Binding-site contacts:
Ligand atom O3 contacts residue MG1 of chain 1.MA at 4.2 Å.
Ligand atom O1 contacts residue ASP212 of chain 1.G at 2.7 Å (salt-bridge).
Ligand atom O1 contacts residue MG1 of chain 1.MA at 2.3 Å.
Ligand atom C1 contacts residue THR244 of chain 1.G at 3.7 Å.
Ligand atom O3 contacts residue ARG210 of chain 1.G at 3.5 Å (salt-bridge).
Ligand atom O4 contacts residue THR244 of chain 1.G at 3.4 Å (h-bond).
Ligand atom O3 contacts residue ALA209 of chain 1.G at 3.2 Å.
Ligand atom C2 contacts residue MG1 of chain 1.MA at 2.9 Å.
Ligand atom O2 contacts residue MG1 of chain 1.MA at 2.2 Å.
Ligand atom C2 contacts residue THR244 of chain 1.G at 4.0 Å.
Ligand atom O3 contacts residue ASP212 of chain 1.G at 3.8 Å.
Ligand atom O3 contacts residue THR244 of chain 1.G at 2.7 Å (h-bond).
Ligand atom O4 contacts residue ALA209 of chain 1.G at 4.0 Å.
Ligand atom O4 contacts residue MET207 of chain 1.G at 4.1 Å.
Ligand atom O4 contacts residue MET276 of chain 1.G at 4.2 Å.
Ligand atom C2 contacts residue LYS186 of chain 1.G at 3.5 Å.
Ligand atom O2 contacts residue LYS186 of chain 1.G at 2.7 Å (salt-bridge).
Ligand atom O2 contacts residue ALA209 of chain 1.G at 4.3 Å.
Ligand atom O1 contacts residue GLU188 of chain 1.G at 2.8 Å (salt-bridge).
Ligand atom O4 contacts residue MG1 of chain 1.MA at 4.2 Å.
Ligand atom C2 contacts residue GLU188 of chain 1.G at 3.7 Å.
Ligand atom O3 contacts residue GLY211 of chain 1.G at 2.9 Å (h-bond).
Ligand atom C1 contacts residue ALA209 of chain 1.G at 3.5 Å (hydrophobic).
Ligand atom C1 contacts residue GLU188 of chain 1.G at 3.4 Å.
Ligand atom C1 contacts residue MG1 of chain 1.MA at 3.0 Å.
Ligand atom O4 contacts residue ARG87 of chain 1.G at 4.3 Å.
Ligand atom O4 contacts residue LYS186 of chain 1.G at 3.7 Å.
Ligand atom O2 contacts residue GLU188 of chain 1.G at 3.3 Å (salt-bridge).
Ligand atom C1 contacts residue GLY211 of chain 1.G at 3.8 Å.
Ligand atom C1 contacts residue ASP212 of chain 1.G at 3.7 Å.
Ligand atom O3 contacts residue GLU188 of chain 1.G at 4.4 Å.
Ligand atom O1 contacts residue ALA209 of chain 1.G at 4.0 Å.
Ligand atom O1 contacts residue GLY211 of chain 1.G at 3.8 Å.
Ligand atom O2 contacts residue ASP212 of chain 1.G at 4.0 Å.
Ligand atom C2 contacts residue ALA209 of chain 1.G at 3.8 Å (hydrophobic).

A protein and the small-molecule ligand that binds it are described below.
Small molecule (SMILES): O=C([O-])C(=O)[O-]

Sequence of chain 1.G:
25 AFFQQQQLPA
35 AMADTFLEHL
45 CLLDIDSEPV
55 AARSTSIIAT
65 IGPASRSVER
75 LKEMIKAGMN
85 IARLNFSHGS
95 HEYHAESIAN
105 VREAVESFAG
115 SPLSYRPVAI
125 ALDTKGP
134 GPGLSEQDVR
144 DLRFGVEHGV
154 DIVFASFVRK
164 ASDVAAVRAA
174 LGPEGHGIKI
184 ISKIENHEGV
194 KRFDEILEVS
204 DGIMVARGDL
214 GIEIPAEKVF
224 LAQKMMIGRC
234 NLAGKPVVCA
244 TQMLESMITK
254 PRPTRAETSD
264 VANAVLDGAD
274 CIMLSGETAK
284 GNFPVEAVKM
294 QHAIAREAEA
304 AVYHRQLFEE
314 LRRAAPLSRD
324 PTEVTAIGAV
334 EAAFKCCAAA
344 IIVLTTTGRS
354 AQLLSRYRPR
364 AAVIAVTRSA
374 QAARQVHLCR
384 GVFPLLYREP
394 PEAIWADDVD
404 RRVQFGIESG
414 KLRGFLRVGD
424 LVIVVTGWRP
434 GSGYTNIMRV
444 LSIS